Sequence of chain 1.C:
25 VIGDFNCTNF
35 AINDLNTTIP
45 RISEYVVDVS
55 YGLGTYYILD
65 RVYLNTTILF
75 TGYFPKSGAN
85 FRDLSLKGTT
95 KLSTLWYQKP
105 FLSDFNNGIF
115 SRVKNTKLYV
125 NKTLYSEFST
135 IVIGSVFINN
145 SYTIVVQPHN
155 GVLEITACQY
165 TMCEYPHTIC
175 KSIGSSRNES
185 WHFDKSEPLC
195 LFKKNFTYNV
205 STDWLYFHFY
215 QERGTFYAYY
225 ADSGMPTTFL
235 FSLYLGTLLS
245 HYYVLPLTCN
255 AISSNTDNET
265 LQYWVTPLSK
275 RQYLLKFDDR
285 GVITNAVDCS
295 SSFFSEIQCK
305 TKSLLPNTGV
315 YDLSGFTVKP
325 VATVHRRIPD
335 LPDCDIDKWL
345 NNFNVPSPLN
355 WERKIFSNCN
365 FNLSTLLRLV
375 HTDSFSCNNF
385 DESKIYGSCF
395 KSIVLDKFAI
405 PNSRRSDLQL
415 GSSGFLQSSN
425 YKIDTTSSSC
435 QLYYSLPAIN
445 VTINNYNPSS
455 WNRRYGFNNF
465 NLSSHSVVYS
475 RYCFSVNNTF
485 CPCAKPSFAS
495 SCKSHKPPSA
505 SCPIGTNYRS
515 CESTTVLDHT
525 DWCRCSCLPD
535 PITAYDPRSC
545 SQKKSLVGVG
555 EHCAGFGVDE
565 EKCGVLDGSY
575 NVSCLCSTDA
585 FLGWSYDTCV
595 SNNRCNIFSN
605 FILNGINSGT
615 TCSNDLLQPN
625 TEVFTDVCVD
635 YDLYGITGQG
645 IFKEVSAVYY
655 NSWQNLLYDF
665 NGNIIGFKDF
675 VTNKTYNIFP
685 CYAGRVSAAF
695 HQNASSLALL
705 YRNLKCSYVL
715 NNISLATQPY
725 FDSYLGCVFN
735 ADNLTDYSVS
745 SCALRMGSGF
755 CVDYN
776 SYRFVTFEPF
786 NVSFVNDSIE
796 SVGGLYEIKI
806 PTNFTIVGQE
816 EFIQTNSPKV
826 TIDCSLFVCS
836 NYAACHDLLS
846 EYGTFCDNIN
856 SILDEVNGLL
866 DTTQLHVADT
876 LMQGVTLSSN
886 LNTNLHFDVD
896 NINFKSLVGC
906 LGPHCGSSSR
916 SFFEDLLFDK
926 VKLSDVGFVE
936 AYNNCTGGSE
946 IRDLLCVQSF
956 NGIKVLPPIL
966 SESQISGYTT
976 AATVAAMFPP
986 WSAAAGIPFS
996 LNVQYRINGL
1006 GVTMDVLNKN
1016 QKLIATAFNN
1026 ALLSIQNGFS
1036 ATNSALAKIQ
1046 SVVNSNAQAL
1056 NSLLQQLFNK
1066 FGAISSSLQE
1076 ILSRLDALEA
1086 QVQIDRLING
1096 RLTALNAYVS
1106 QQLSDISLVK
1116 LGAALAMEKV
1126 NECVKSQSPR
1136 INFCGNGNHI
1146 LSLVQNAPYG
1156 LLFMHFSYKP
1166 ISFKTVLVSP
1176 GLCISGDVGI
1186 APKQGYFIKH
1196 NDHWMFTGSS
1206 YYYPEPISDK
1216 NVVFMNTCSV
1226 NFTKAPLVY

This protein binds this small molecule.
Small molecule (SMILES): CC(=O)N[C@@H]1[C@@H](O)[C@H](O)[C@@H](CO)O[C@H]1O

Binding-site contacts:
Ligand atom C7 contacts residue ASN575 of chain 1.C at 3.5 Å.
Ligand atom O5 contacts residue SER573 of chain 1.C at 3.5 Å (h-bond).
Ligand atom C8 contacts residue VAL569 of chain 1.C at 3.9 Å (hydrophobic).
Ligand atom C1 contacts residue ASN575 of chain 1.C at 1.4 Å.
Ligand atom O7 contacts residue ASN575 of chain 1.C at 3.8 Å.
Ligand atom C1 contacts residue SER573 of chain 1.C at 3.4 Å.
Ligand atom C3 contacts residue ASN575 of chain 1.C at 3.8 Å.
Ligand atom O7 contacts residue SER573 of chain 1.C at 3.3 Å.
Ligand atom C2 contacts residue ASN575 of chain 1.C at 2.5 Å.
Ligand atom O5 contacts residue ASN575 of chain 1.C at 2.4 Å (h-bond).
Ligand atom C4 contacts residue ASN575 of chain 1.C at 4.2 Å.
Ligand atom C7 contacts residue SER573 of chain 1.C at 4.3 Å.
Ligand atom O7 contacts residue LEU570 of chain 1.C at 3.1 Å (h-bond).
Ligand atom C6 contacts residue SER573 of chain 1.C at 4.4 Å.
Ligand atom N2 contacts residue ASN575 of chain 1.C at 2.9 Å (h-bond).
Ligand atom C8 contacts residue LEU570 of chain 1.C at 3.4 Å (hydrophobic).
Ligand atom C5 contacts residue ASN575 of chain 1.C at 3.7 Å.
Ligand atom C7 contacts residue VAL569 of chain 1.C at 4.1 Å (hydrophobic).
Ligand atom C5 contacts residue SER573 of chain 1.C at 3.6 Å.
Ligand atom C7 contacts residue LEU570 of chain 1.C at 3.7 Å (hydrophobic).
Ligand atom O7 contacts residue VAL569 of chain 1.C at 4.1 Å.